This small molecule binds to this protein.
Small molecule (SMILES): CCOC(=O)c1ccc(NC(=O)c2c3c(nn2-c2ccccc2)CCN(S(=O)(=O)c2cccs2)C3)cc1

Binding-site contacts:
Ligand atom C21 contacts residue ALA52 of chain 1.A at 3.6 Å (hydrophobic).
Ligand atom C34 contacts residue ARG92 of chain 1.A at 3.5 Å.
Ligand atom C31 contacts residue MET51 of chain 1.A at 3.7 Å (hydrophobic).
Ligand atom C26 contacts residue ARG92 of chain 1.A at 3.6 Å.
Ligand atom C33 contacts residue MET26 of chain 1.A at 3.6 Å (hydrophobic).
Ligand atom C20 contacts residue MET26 of chain 1.A at 3.6 Å (hydrophobic).
Ligand atom O23 contacts residue HIS55 of chain 1.A at 3.7 Å.
Ligand atom C21 contacts residue LEU48 of chain 1.A at 3.7 Å (hydrophobic).
Ligand atom O15 contacts residue HIS208 of chain 1.A at 3.6 Å.
Ligand atom N3 contacts residue SER93 of chain 1.A at 3.7 Å.
Ligand atom C27 contacts residue HIS55 of chain 1.A at 3.6 Å.
Ligand atom C10 contacts residue MET89 of chain 1.A at 3.7 Å (hydrophobic).
Ligand atom O19 contacts residue MET51 of chain 1.A at 3.3 Å.
Ligand atom O28 contacts residue ILE96 of chain 1.A at 3.6 Å.
Ligand atom O19 contacts residue ALA52 of chain 1.A at 3.2 Å (h-bond).
Ligand atom O23 contacts residue VAL58 of chain 1.A at 3.7 Å.
Ligand atom C32 contacts residue TYR130 of chain 1.A at 3.4 Å (hydrophobic).
Ligand atom C30 contacts residue MET51 of chain 1.A at 3.3 Å (hydrophobic).
Ligand atom O14 contacts residue MET89 of chain 1.A at 3.4 Å.
Ligand atom C35 contacts residue SER93 of chain 1.A at 3.5 Å.
Ligand atom C36 contacts residue LEU109 of chain 1.A at 3.4 Å (hydrophobic).
Ligand atom O14 contacts residue HIS208 of chain 1.A at 3.6 Å.
Ligand atom C32 contacts residue ILE113 of chain 1.A at 3.7 Å (hydrophobic).
Ligand atom O23 contacts residue ASN54 of chain 1.A at 3.2 Å (h-bond).
Ligand atom N11 contacts residue SER93 of chain 1.A at 3.0 Å (h-bond).
Ligand atom O14 contacts residue TRP230 of chain 1.A at 3.5 Å.
Ligand atom C37 contacts residue SER93 of chain 1.A at 3.6 Å.
Ligand atom C27 contacts residue MET51 of chain 1.A at 3.2 Å (hydrophobic).
Ligand atom C26 contacts residue ILE96 of chain 1.A at 3.5 Å (hydrophobic).
Ligand atom C37 contacts residue LEU109 of chain 1.A at 3.6 Å (hydrophobic).
Ligand atom C32 contacts residue SER93 of chain 1.A at 3.5 Å.
Ligand atom C24 contacts residue THR49 of chain 1.A at 3.2 Å.
Ligand atom C29 contacts residue SER93 of chain 1.A at 3.5 Å.
Ligand atom C22 contacts residue THR49 of chain 1.A at 3.4 Å.
Ligand atom O28 contacts residue ARG92 of chain 1.A at 3.5 Å.
Ligand atom C27 contacts residue MET26 of chain 1.A at 3.6 Å (hydrophobic).
Ligand atom O15 contacts residue MET211 of chain 1.A at 3.3 Å (h-bond).
Ligand atom C24 contacts residue LEU48 of chain 1.A at 3.6 Å (hydrophobic).
Ligand atom C25 contacts residue SER93 of chain 1.A at 3.7 Å.
Ligand atom C17 contacts residue SER93 of chain 1.A at 3.5 Å.

Sequence of chain 1.A:
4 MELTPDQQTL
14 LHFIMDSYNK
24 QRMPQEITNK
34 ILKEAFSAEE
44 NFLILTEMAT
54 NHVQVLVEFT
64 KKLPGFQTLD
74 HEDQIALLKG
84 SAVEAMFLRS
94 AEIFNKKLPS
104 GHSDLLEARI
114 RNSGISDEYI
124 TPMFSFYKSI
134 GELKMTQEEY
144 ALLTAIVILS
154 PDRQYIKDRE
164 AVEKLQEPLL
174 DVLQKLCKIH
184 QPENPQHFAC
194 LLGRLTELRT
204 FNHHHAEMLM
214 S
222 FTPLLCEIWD